The small molecule below binds the protein below.
Small molecule (SMILES): CNC(=O)[C@H](Cc1ccccc1)NC(=O)[C@H](CC(C)C)[C@H](CSc1cccs1)C(=O)NO

Binding-site contacts:
Ligand atom C10 contacts residue TYR232 of chain 1.A at 3.8 Å (hydrophobic).
Ligand atom C23 contacts residue TYR232 of chain 1.A at 3.8 Å (hydrophobic).
Ligand atom C6 contacts residue SER121 of chain 1.A at 3.9 Å.
Ligand atom N3 contacts residue ILE127 of chain 1.A at 3.8 Å.
Ligand atom N1 contacts residue GLY129 of chain 1.A at 3.0 Å (h-bond).
Ligand atom C8 contacts residue TYR232 of chain 1.A at 3.7 Å (hydrophobic).
Ligand atom C21 contacts residue LEU184 of chain 1.B at 3.6 Å (hydrophobic).
Ligand atom N3 contacts residue ASP126 of chain 1.A at 3.2 Å (salt-bridge).
Ligand atom O2 contacts residue ZN1 of chain 1.F at 2.3 Å.
Ligand atom O2 contacts residue HIS168 of chain 1.A at 3.6 Å (h-bond).
Ligand atom C1 contacts residue GLY129 of chain 1.A at 3.3 Å.
Ligand atom C14 contacts residue ASP126 of chain 1.A at 3.8 Å.
Ligand atom C5 contacts residue SER121 of chain 1.A at 3.8 Å.
Ligand atom O3 contacts residue ILE127 of chain 1.A at 3.4 Å.
Ligand atom C3 contacts residue TYR232 of chain 1.A at 3.5 Å (hydrophobic).
Ligand atom C1 contacts residue TYR232 of chain 1.A at 3.8 Å (hydrophobic).
Ligand atom C12 contacts residue HIS168 of chain 1.A at 3.6 Å.
Ligand atom C19 contacts residue ASP126 of chain 1.A at 3.6 Å.
Ligand atom C20 contacts residue ILE127 of chain 1.A at 3.8 Å (hydrophobic).
Ligand atom C2 contacts residue GLU169 of chain 1.A at 3.9 Å.
Ligand atom O3 contacts residue LEU128 of chain 1.A at 2.8 Å (h-bond).
Ligand atom O1 contacts residue TYR232 of chain 1.A at 2.7 Å (h-bond).
Ligand atom O1 contacts residue HIS168 of chain 1.A at 3.6 Å (h-bond).
Ligand atom C2 contacts residue GLY129 of chain 1.A at 3.6 Å.
Ligand atom N1 contacts residue GLU169 of chain 1.A at 2.8 Å (salt-bridge).
Ligand atom C22 contacts residue LEU184 of chain 1.B at 3.7 Å (hydrophobic).
Ligand atom C20 contacts residue GLN125 of chain 1.A at 3.8 Å.
Ligand atom C2 contacts residue TYR232 of chain 1.A at 3.6 Å (hydrophobic).
Ligand atom O2 contacts residue GLU169 of chain 1.A at 2.5 Å (salt-bridge).
Ligand atom C2 contacts residue ZN1 of chain 1.F at 2.9 Å.
Ligand atom C16 contacts residue LEU128 of chain 1.A at 3.9 Å (hydrophobic).
Ligand atom S1 contacts residue GLY129 of chain 1.A at 3.8 Å.
Ligand atom O2 contacts residue HIS172 of chain 1.A at 3.1 Å.
Ligand atom N3 contacts residue LEU128 of chain 1.A at 3.8 Å.
Ligand atom C19 contacts residue ILE127 of chain 1.A at 3.6 Å (hydrophobic).
Ligand atom O1 contacts residue HIS178 of chain 1.A at 3.0 Å (h-bond).
Ligand atom O1 contacts residue ZN1 of chain 1.F at 2.2 Å.
Ligand atom N1 contacts residue ZN1 of chain 1.F at 3.0 Å.
Ligand atom C9 contacts residue GLU169 of chain 1.A at 3.8 Å.
Ligand atom C11 contacts residue LEU128 of chain 1.A at 3.6 Å (hydrophobic).

Sequence of chain 1.A:
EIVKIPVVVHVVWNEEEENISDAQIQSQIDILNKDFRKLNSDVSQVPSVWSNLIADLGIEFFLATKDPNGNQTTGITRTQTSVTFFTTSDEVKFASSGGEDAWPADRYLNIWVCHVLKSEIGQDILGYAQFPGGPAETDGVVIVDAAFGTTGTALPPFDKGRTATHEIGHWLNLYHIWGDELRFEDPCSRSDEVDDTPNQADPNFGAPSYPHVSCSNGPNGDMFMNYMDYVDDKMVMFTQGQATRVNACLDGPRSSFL

Sequence of chain 1.B:
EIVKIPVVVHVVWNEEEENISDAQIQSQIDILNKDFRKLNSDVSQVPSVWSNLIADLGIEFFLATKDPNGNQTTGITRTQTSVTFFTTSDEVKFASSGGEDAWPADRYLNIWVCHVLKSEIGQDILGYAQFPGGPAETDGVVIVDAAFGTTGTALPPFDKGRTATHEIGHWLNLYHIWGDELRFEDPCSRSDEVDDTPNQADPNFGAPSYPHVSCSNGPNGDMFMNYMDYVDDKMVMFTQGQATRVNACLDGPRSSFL